A small-molecule ligand and the protein it binds are described below.
Small molecule (SMILES): CC(=O)N[C@H]1[C@H](O[C@H]2[C@H](O)[C@@H](NC(C)=O)CO[C@@H]2CO)O[C@H](CO)[C@@H](O)[C@@H]1O

Binding-site contacts:
Ligand atom C8 contacts residue SER85 of chain 1.C at 4.3 Å.
Ligand atom C1 contacts residue ASN28 of chain 1.C at 4.2 Å.
Ligand atom C2 contacts residue ILE26 of chain 1.C at 4.3 Å (hydrophobic).
Ligand atom C6 contacts residue THR63 of chain 1.C at 3.7 Å.
Ligand atom O5 contacts residue ASN28 of chain 1.C at 4.5 Å.
Ligand atom N2 contacts residue ILE26 of chain 1.C at 3.1 Å.
Ligand atom C1 contacts residue ALA62 of chain 1.C at 3.9 Å (hydrophobic).
Ligand atom C8 contacts residue ASN28 of chain 1.C at 3.2 Å.
Ligand atom C4 contacts residue ASN61 of chain 1.C at 4.2 Å.
Ligand atom C2 contacts residue ASN28 of chain 1.C at 4.2 Å.
Ligand atom O5 contacts residue ALA62 of chain 1.C at 2.9 Å (h-bond).
Ligand atom C8 contacts residue ASN61 of chain 1.C at 3.7 Å.
Ligand atom C7 contacts residue ASN28 of chain 1.C at 4.2 Å.
Ligand atom C1 contacts residue ASN61 of chain 1.C at 1.4 Å.
Ligand atom C5 contacts residue ALA62 of chain 1.C at 3.7 Å (hydrophobic).
Ligand atom C5 contacts residue ASN61 of chain 1.C at 3.7 Å.
Ligand atom C7 contacts residue ILE26 of chain 1.C at 2.1 Å (hydrophobic).
Ligand atom C8 contacts residue ILE26 of chain 1.C at 2.9 Å (hydrophobic).
Ligand atom O6 contacts residue ALA62 of chain 1.C at 3.6 Å.
Ligand atom O5 contacts residue THR63 of chain 1.C at 3.4 Å.
Ligand atom C2 contacts residue ASN61 of chain 1.C at 2.4 Å.
Ligand atom O7 contacts residue ASN61 of chain 1.C at 4.3 Å.
Ligand atom C5 contacts residue THR63 of chain 1.C at 4.0 Å.
Ligand atom C1 contacts residue THR63 of chain 1.C at 4.4 Å.
Ligand atom C7 contacts residue ASN61 of chain 1.C at 3.4 Å.
Ligand atom C6 contacts residue ALA62 of chain 1.C at 3.4 Å (hydrophobic).
Ligand atom N2 contacts residue ASN61 of chain 1.C at 2.8 Å (h-bond).
Ligand atom O5 contacts residue ASN61 of chain 1.C at 2.4 Å (h-bond).
Ligand atom C3 contacts residue ASN61 of chain 1.C at 3.8 Å.
Ligand atom O7 contacts residue ILE26 of chain 1.C at 1.4 Å.

Sequence of chain 1.C:
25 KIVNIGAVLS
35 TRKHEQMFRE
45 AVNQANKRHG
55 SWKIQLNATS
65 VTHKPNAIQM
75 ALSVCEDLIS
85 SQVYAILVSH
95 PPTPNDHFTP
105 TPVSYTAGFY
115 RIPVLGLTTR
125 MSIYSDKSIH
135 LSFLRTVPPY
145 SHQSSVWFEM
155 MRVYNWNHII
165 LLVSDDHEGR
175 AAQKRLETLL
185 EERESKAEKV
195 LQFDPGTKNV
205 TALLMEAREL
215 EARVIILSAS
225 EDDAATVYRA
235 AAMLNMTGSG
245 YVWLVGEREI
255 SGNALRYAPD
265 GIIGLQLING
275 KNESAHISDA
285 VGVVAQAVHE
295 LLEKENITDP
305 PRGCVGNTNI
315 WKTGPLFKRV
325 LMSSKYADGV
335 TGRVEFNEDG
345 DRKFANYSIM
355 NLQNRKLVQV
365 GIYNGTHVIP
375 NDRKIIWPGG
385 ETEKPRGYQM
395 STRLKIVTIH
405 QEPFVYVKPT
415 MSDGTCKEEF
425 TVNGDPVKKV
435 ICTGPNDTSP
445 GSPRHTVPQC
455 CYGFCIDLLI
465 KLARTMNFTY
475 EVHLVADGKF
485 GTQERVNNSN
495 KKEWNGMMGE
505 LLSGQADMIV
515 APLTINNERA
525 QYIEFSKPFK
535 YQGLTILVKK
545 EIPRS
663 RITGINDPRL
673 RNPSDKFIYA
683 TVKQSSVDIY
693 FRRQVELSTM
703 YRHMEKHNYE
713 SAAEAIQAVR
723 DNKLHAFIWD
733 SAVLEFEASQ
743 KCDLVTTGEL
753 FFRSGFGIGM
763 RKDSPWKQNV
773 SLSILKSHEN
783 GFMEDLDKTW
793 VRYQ